Sequence of chain 1.C:
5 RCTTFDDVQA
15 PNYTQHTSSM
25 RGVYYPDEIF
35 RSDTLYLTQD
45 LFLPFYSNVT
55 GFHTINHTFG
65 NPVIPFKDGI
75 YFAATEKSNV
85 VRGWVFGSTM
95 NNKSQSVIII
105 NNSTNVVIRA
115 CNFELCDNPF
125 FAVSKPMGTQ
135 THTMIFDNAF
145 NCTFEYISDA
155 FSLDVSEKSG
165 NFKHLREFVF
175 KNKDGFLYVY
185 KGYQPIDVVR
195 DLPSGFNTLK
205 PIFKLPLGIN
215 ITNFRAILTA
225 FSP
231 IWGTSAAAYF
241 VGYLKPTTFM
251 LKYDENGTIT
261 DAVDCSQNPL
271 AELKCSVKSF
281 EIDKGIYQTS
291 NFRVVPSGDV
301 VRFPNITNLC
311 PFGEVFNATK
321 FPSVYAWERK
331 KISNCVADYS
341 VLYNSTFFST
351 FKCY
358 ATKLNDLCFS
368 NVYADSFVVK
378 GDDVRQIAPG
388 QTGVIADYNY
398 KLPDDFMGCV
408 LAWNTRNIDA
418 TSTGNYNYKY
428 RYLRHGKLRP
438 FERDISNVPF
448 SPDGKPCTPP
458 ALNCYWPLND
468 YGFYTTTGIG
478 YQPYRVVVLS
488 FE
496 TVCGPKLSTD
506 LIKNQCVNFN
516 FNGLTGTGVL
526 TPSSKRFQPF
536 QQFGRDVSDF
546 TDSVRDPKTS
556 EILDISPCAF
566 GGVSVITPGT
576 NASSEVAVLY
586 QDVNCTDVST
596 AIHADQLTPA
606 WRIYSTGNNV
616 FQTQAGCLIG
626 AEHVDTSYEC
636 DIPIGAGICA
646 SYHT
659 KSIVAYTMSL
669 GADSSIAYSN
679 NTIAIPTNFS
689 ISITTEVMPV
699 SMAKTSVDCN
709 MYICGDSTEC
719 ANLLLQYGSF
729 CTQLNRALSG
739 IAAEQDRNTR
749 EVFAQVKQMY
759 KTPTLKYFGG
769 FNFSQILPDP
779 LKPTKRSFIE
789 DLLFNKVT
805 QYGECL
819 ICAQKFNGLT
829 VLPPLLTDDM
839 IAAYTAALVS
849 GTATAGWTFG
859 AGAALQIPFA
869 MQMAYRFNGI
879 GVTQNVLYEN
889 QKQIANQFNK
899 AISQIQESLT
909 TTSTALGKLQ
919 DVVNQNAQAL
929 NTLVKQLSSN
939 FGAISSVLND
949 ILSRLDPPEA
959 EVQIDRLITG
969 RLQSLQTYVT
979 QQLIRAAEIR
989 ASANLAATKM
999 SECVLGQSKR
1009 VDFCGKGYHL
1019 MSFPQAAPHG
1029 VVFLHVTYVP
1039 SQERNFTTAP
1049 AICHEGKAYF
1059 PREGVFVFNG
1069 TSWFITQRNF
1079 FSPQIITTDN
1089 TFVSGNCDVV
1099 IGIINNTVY

Binding-site contacts:
Ligand atom C5 contacts residue ASN576 of chain 1.C at 3.7 Å.
Ligand atom C7 contacts residue ASN576 of chain 1.C at 3.5 Å.
Ligand atom C1 contacts residue ASN576 of chain 1.C at 1.4 Å.
Ligand atom O7 contacts residue ASN576 of chain 1.C at 3.9 Å.
Ligand atom C3 contacts residue ASN576 of chain 1.C at 3.8 Å.
Ligand atom C4 contacts residue ASN576 of chain 1.C at 4.3 Å.
Ligand atom O7 contacts residue GLU281 of chain 1.C at 4.4 Å.
Ligand atom O5 contacts residue ASN576 of chain 1.C at 2.4 Å (h-bond).
Ligand atom N2 contacts residue ASN576 of chain 1.C at 2.8 Å (h-bond).
Ligand atom C2 contacts residue ASN576 of chain 1.C at 2.4 Å.

The protein below binds the small molecule below.
Small molecule (SMILES): CC(=O)N[C@@H]1[C@@H](O)[C@H](O)[C@@H](CO)O[C@H]1O